Sequence of chain 1.F:
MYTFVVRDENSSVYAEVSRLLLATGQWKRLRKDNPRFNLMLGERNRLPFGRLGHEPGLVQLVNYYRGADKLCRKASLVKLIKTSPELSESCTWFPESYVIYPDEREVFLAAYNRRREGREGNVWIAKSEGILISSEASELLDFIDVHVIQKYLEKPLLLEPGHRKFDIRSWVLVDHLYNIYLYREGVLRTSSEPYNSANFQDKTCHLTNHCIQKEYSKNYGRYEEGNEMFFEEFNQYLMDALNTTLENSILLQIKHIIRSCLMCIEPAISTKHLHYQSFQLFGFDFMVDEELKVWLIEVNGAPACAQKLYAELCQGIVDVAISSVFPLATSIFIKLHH

This protein binds this small molecule.
Small molecule (SMILES): Nc1ncnc2c1ncn2[C@@H]1O[C@H](CO[P](=O)(O)O[P](=O)(O)CP(=O)(O)O)[C@@H](O)[C@H]1O

Binding-site contacts:
Ligand atom N3 contacts residue LYS198 of chain 1.F at 2.6 Å (salt-bridge).
Ligand atom C1' contacts residue HIS239 of chain 1.F at 3.8 Å.
Ligand atom N6 contacts residue ILE148 of chain 1.F at 3.8 Å.
Ligand atom N6 contacts residue LYS184 of chain 1.F at 2.8 Å (salt-bridge).
Ligand atom C5' contacts residue ASN242 of chain 1.F at 3.4 Å.
Ligand atom O2G contacts residue ASN333 of chain 1.F at 3.5 Å (h-bond).
Ligand atom C3B contacts residue ASN242 of chain 1.F at 3.7 Å.
Ligand atom O1B contacts residue LYS74 of chain 1.F at 3.9 Å.
Ligand atom C1' contacts residue LEU240 of chain 1.F at 3.8 Å (hydrophobic).
Ligand atom N3 contacts residue TYR185 of chain 1.F at 3.4 Å.
Ligand atom O1G contacts residue ASP318 of chain 1.F at 3.3 Å (salt-bridge).
Ligand atom C2' contacts residue THR241 of chain 1.F at 3.8 Å.
Ligand atom C2 contacts residue LEU186 of chain 1.F at 3.6 Å (hydrophobic).
Ligand atom O2' contacts residue LEU240 of chain 1.F at 3.7 Å.
Ligand atom O2A contacts residue LYS74 of chain 1.F at 3.6 Å.
Ligand atom C2 contacts residue LYS198 of chain 1.F at 3.1 Å.
Ligand atom C6 contacts residue LEU186 of chain 1.F at 3.2 Å (hydrophobic).
Ligand atom O1G contacts residue ARG222 of chain 1.F at 3.1 Å (salt-bridge).
Ligand atom C4' contacts residue ASN242 of chain 1.F at 3.5 Å.
Ligand atom C6 contacts residue LYS184 of chain 1.F at 3.8 Å.
Ligand atom C2' contacts residue ASP200 of chain 1.F at 4.0 Å.
Ligand atom O4' contacts residue LEU240 of chain 1.F at 3.1 Å.
Ligand atom N1 contacts residue LEU186 of chain 1.F at 2.9 Å.
Ligand atom O2' contacts residue THR241 of chain 1.F at 2.8 Å (h-bond).
Ligand atom PG contacts residue GLU331 of chain 1.F at 3.9 Å.
Ligand atom N7 contacts residue GLN183 of chain 1.F at 3.5 Å (h-bond).
Ligand atom O2' contacts residue ASP200 of chain 1.F at 3.7 Å.
Ligand atom PB contacts residue GLU331 of chain 1.F at 3.7 Å.
Ligand atom O3' contacts residue THR241 of chain 1.F at 3.3 Å (h-bond).
Ligand atom O2G contacts residue GLU331 of chain 1.F at 2.5 Å (salt-bridge).
Ligand atom C4 contacts residue LYS198 of chain 1.F at 3.7 Å.
Ligand atom C3' contacts residue ASP200 of chain 1.F at 3.6 Å.
Ligand atom O1B contacts residue GLU331 of chain 1.F at 2.4 Å (salt-bridge).
Ligand atom O3' contacts residue ASP200 of chain 1.F at 2.3 Å (salt-bridge).
Ligand atom C3' contacts residue ILE330 of chain 1.F at 4.0 Å (hydrophobic).
Ligand atom N6 contacts residue GLN183 of chain 1.F at 3.2 Å (h-bond).
Ligand atom N1 contacts residue TYR185 of chain 1.F at 3.6 Å.
Ligand atom N6 contacts residue LEU186 of chain 1.F at 3.1 Å.
Ligand atom C2 contacts residue TYR185 of chain 1.F at 3.3 Å (hydrophobic).
Ligand atom O3' contacts residue ILE330 of chain 1.F at 4.0 Å.